The small molecule below binds the protein below.
Small molecule (SMILES): CC(=O)N[C@@H]1[C@@H](O)[C@H](O)[C@@H](CO)O[C@H]1O

Binding-site contacts:
Ligand atom O7 contacts residue ASN280 of chain 1.A at 4.5 Å.
Ligand atom O7 contacts residue ASN282 of chain 1.A at 3.0 Å (h-bond).
Ligand atom C8 contacts residue ASN282 of chain 1.A at 3.5 Å.
Ligand atom O7 contacts residue GLU281 of chain 1.A at 3.2 Å.
Ligand atom C1 contacts residue ASN282 of chain 1.A at 1.4 Å.
Ligand atom C7 contacts residue GLU281 of chain 1.A at 3.8 Å.
Ligand atom N2 contacts residue ASN282 of chain 1.A at 2.8 Å (h-bond).
Ligand atom C2 contacts residue ASN282 of chain 1.A at 2.5 Å.
Ligand atom C8 contacts residue GLU281 of chain 1.A at 3.4 Å.
Ligand atom C5 contacts residue ASN282 of chain 1.A at 3.6 Å.
Ligand atom C3 contacts residue ASN282 of chain 1.A at 3.8 Å.
Ligand atom O5 contacts residue ASN282 of chain 1.A at 2.4 Å (h-bond).
Ligand atom C4 contacts residue ASN282 of chain 1.A at 4.3 Å.
Ligand atom C7 contacts residue ASN282 of chain 1.A at 3.0 Å.

Sequence of chain 1.A:
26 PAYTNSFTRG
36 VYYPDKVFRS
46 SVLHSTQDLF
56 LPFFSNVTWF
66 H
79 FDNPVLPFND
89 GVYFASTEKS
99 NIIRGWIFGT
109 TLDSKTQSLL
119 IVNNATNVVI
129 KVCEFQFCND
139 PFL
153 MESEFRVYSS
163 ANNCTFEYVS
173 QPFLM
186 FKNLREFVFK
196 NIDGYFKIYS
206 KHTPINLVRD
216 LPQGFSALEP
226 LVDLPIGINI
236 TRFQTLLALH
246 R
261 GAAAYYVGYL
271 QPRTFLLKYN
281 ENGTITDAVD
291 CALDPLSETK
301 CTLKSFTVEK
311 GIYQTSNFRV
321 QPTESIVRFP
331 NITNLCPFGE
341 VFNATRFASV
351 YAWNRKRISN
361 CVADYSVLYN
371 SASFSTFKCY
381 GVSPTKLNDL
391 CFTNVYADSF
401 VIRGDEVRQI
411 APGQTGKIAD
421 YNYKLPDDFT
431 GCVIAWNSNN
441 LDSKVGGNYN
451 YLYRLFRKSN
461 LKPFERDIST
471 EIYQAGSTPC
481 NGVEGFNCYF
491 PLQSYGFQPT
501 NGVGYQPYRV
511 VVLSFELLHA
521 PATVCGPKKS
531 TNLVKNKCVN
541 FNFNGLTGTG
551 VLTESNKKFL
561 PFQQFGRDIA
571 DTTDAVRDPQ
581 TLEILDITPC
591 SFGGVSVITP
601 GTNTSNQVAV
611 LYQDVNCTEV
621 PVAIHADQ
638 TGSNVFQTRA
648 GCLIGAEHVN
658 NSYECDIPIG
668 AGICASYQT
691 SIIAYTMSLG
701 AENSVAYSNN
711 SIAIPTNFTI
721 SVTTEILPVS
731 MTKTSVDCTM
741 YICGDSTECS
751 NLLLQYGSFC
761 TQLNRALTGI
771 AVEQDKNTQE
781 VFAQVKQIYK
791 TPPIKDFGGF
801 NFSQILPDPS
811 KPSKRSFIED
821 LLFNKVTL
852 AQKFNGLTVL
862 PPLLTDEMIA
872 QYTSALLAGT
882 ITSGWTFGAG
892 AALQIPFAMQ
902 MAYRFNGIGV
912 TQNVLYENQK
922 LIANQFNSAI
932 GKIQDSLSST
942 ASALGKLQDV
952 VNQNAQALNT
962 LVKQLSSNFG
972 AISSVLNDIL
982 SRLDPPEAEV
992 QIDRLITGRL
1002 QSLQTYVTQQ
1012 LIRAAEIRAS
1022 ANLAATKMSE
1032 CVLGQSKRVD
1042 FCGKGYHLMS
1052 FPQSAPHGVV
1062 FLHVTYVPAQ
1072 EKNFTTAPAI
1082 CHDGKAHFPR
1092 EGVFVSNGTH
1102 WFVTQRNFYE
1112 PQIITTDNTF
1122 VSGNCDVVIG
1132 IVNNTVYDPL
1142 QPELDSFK